Sequence of chain 1.A:
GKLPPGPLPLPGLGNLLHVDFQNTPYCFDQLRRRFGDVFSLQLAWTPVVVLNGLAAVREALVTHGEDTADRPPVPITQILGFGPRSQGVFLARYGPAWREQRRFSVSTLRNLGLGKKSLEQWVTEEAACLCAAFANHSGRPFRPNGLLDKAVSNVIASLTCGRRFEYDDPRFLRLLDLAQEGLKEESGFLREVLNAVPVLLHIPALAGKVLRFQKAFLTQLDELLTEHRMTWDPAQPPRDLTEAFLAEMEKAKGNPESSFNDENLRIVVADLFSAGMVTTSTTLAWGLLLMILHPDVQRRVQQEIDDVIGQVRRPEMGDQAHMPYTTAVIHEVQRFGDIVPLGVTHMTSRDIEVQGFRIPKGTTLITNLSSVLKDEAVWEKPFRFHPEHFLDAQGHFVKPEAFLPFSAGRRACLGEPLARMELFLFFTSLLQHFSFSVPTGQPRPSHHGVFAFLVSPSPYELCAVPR

Binding-site contacts:
Ligand atom C8 contacts residue PHE461 of chain 1.A at 3.9 Å (hydrophobic).
Ligand atom O4 contacts residue ASP279 of chain 1.A at 2.9 Å (salt-bridge).
Ligand atom C10 contacts residue SER282 of chain 1.A at 3.5 Å.
Ligand atom C14 contacts residue HEM1 of chain 1.E at 2.9 Å.
Ligand atom C17 contacts residue ILE275 of chain 1.A at 3.8 Å (hydrophobic).
Ligand atom N2 contacts residue HEM1 of chain 1.E at 2.2 Å.
Ligand atom O2 contacts residue GLN222 of chain 1.A at 3.2 Å (h-bond).
Ligand atom C14 contacts residue ALA283 of chain 1.A at 3.5 Å (hydrophobic).
Ligand atom S1 contacts residue PHE90 of chain 1.A at 4.0 Å.
Ligand atom C14 contacts residue PHE98 of chain 1.A at 3.8 Å (hydrophobic).
Ligand atom C12 contacts residue LEU462 of chain 1.A at 3.8 Å (hydrophobic).
Ligand atom C6 contacts residue PHE98 of chain 1.A at 4.0 Å (hydrophobic).
Ligand atom C13 contacts residue THR287 of chain 1.A at 3.5 Å.
Ligand atom O3 contacts residue SER282 of chain 1.A at 3.7 Å.
Ligand atom C17 contacts residue ALA278 of chain 1.A at 3.3 Å (hydrophobic).
Ligand atom C11 contacts residue PHE98 of chain 1.A at 4.0 Å (hydrophobic).
Ligand atom C4 contacts residue LEU88 of chain 1.A at 3.9 Å (hydrophobic).
Ligand atom C13 contacts residue HEM1 of chain 1.E at 3.2 Å.
Ligand atom N3 contacts residue ASP279 of chain 1.A at 3.5 Å (salt-bridge).
Ligand atom C12 contacts residue THR287 of chain 1.A at 3.8 Å.
Ligand atom C7 contacts residue PHE461 of chain 1.A at 3.8 Å (hydrophobic).
Ligand atom C15 contacts residue PHE98 of chain 1.A at 3.6 Å (hydrophobic).
Ligand atom O5 contacts residue PHE98 of chain 1.A at 3.8 Å.
Ligand atom C9 contacts residue VAL286 of chain 1.A at 3.9 Å (hydrophobic).
Ligand atom O5 contacts residue ASP279 of chain 1.A at 3.4 Å (salt-bridge).
Ligand atom C4 contacts residue GLN222 of chain 1.A at 3.8 Å.
Ligand atom C10 contacts residue LEU191 of chain 1.A at 4.0 Å (hydrophobic).
Ligand atom C18 contacts residue GLN222 of chain 1.A at 4.0 Å.
Ligand atom C7 contacts residue PHE98 of chain 1.A at 3.4 Å (hydrophobic).
Ligand atom C15 contacts residue ALA283 of chain 1.A at 3.5 Å (hydrophobic).
Ligand atom N2 contacts residue THR287 of chain 1.A at 3.9 Å.
Ligand atom O2 contacts residue GLU194 of chain 1.A at 3.6 Å.
Ligand atom C16 contacts residue SER282 of chain 1.A at 3.7 Å.
Ligand atom C4 contacts residue LEU99 of chain 1.A at 3.9 Å (hydrophobic).
Ligand atom N3 contacts residue SER282 of chain 1.A at 3.0 Å (h-bond).
Ligand atom O4 contacts residue SER282 of chain 1.A at 3.9 Å.
Ligand atom C17 contacts residue ASP279 of chain 1.A at 3.3 Å.
Ligand atom C2 contacts residue SER282 of chain 1.A at 3.6 Å.
Ligand atom O1 contacts residue PHE461 of chain 1.A at 3.5 Å.
Ligand atom O4 contacts residue PHE98 of chain 1.A at 3.3 Å.

The small molecule below binds the protein below.
Small molecule (SMILES): CC1(C)SCCN(S(=O)(=O)c2ccc(Oc3ccncc3)cc2)[C@H]1C(=O)NO